Sequence of chain 1.C:
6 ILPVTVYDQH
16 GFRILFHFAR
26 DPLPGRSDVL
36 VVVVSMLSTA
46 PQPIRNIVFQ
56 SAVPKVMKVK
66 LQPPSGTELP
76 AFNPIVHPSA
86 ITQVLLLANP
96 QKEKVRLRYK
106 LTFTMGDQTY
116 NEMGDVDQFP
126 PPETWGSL

This small molecule binds to this protein.
Small molecule (SMILES): NC(=O)CC[C@H](NC(=O)[C@@H](N)Cc1ccccc1)C(=O)N[C@@H](CO)C(=O)N[C@@H](CO)C(=O)O.NCC(=O)N[C@@H](CC1=c2ccccc2=NC1)C(=O)N[C@H](C=O)CC(N)=O

Binding-site contacts:
Ligand atom CG contacts residue VAL64 of chain 1.C at 3.4 Å (hydrophobic).
Ligand atom N contacts residue VAL58 of chain 1.C at 3.0 Å (h-bond).
Ligand atom CE2 contacts residue ARG103 of chain 1.C at 3.1 Å.
Ligand atom CH2 contacts residue ARG103 of chain 1.C at 3.4 Å.
Ligand atom CZ3 contacts residue ARG103 of chain 1.C at 3.4 Å.
Ligand atom CB contacts residue VAL58 of chain 1.C at 3.3 Å (hydrophobic).
Ligand atom O contacts residue SER56 of chain 1.C at 3.1 Å (h-bond).
Ligand atom CB contacts residue GLN55 of chain 1.C at 3.5 Å.
Ligand atom OG contacts residue GLN88 of chain 1.C at 3.6 Å (h-bond).
Ligand atom CE2 contacts residue LYS105 of chain 1.C at 3.7 Å.
Ligand atom O contacts residue LEU66 of chain 1.C at 3.5 Å.
Ligand atom O contacts residue GLN55 of chain 1.C at 3.4 Å (h-bond).
Ligand atom NE1 contacts residue ARG103 of chain 1.C at 3.3 Å (salt-bridge).
Ligand atom N contacts residue SER56 of chain 1.C at 2.7 Å (h-bond).
Ligand atom CZ2 contacts residue ARG103 of chain 1.C at 3.4 Å.
Ligand atom O contacts residue ALA57 of chain 1.C at 3.5 Å.
Ligand atom CE2 contacts residue ALA57 of chain 1.C at 3.7 Å (hydrophobic).
Ligand atom O contacts residue GLN55 of chain 1.C at 3.3 Å.
Ligand atom CA contacts residue SER56 of chain 1.C at 3.6 Å.
Ligand atom CD2 contacts residue ALA57 of chain 1.C at 3.6 Å (hydrophobic).
Ligand atom O contacts residue LYS60 of chain 1.C at 3.2 Å (salt-bridge).
Ligand atom CG contacts residue SER56 of chain 1.C at 3.8 Å.
Ligand atom CA contacts residue VAL58 of chain 1.C at 3.6 Å (hydrophobic).
Ligand atom C contacts residue VAL58 of chain 1.C at 3.7 Å (hydrophobic).
Ligand atom CD2 contacts residue ARG103 of chain 1.C at 3.5 Å.
Ligand atom CD1 contacts residue ARG103 of chain 1.C at 3.8 Å.
Ligand atom CG contacts residue LYS105 of chain 1.C at 3.7 Å.
Ligand atom CA contacts residue SER56 of chain 1.C at 3.6 Å.
Ligand atom CD1 contacts residue LYS105 of chain 1.C at 3.7 Å.
Ligand atom OG contacts residue PRO68 of chain 1.C at 3.5 Å.
Ligand atom OG contacts residue PRO69 of chain 1.C at 3.5 Å.
Ligand atom ND2 contacts residue LYS60 of chain 1.C at 3.4 Å.
Ligand atom CZ contacts residue MET118 of chain 1.C at 3.6 Å (hydrophobic).
Ligand atom CD2 contacts residue LYS105 of chain 1.C at 3.5 Å.
Ligand atom CB contacts residue SER56 of chain 1.C at 3.5 Å.
Ligand atom C contacts residue SER56 of chain 1.C at 3.6 Å.
Ligand atom O contacts residue PRO59 of chain 1.C at 3.3 Å.
Ligand atom CZ3 contacts residue ALA57 of chain 1.C at 3.3 Å (hydrophobic).
Ligand atom CH2 contacts residue ARG101 of chain 1.C at 3.6 Å.
Ligand atom O contacts residue VAL58 of chain 1.C at 3.4 Å (h-bond).